Sequence of chain 1.A:
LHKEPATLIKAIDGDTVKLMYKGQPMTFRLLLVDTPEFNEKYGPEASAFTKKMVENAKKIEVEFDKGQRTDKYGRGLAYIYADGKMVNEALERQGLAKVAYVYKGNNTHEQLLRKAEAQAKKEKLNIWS

Binding-site contacts:
Ligand atom O6P contacts residue GLU43 of chain 1.A at 4.1 Å.
Ligand atom O2P contacts residue LYS78 of chain 1.A at 2.6 Å (salt-bridge).
Ligand atom C5M contacts residue LEU36 of chain 1.A at 4.0 Å (hydrophobic).
Ligand atom C2' contacts residue TYR107 of chain 1.A at 3.7 Å (hydrophobic).
Ligand atom O5P contacts residue ARG81 of chain 1.A at 2.8 Å (salt-bridge).
Ligand atom P2 contacts residue ARG81 of chain 1.A at 3.9 Å.
Ligand atom C2 contacts residue ASP77 of chain 1.A at 4.0 Å.
Ligand atom O4 contacts residue TYR109 of chain 1.A at 3.9 Å.
Ligand atom C5' contacts residue TYR107 of chain 1.A at 3.6 Å (hydrophobic).
Ligand atom P2 contacts residue ARG35 of chain 1.A at 3.6 Å.
Ligand atom O4' contacts residue ARG81 of chain 1.A at 3.1 Å (salt-bridge).
Ligand atom P1 contacts residue TYR79 of chain 1.A at 3.6 Å.
Ligand atom C5M contacts residue TYR107 of chain 1.A at 3.8 Å (hydrophobic).
Ligand atom O4P contacts residue ARG35 of chain 1.A at 2.9 Å (salt-bridge).
Ligand atom O4P contacts residue ASP40 of chain 1.A at 3.3 Å (salt-bridge).
Ligand atom O3' contacts residue LYS78 of chain 1.A at 3.5 Å (salt-bridge).
Ligand atom O2 contacts residue TYR109 of chain 1.A at 4.0 Å.
Ligand atom N3 contacts residue LEU83 of chain 1.A at 3.8 Å.
Ligand atom O2P contacts residue TYR79 of chain 1.A at 3.5 Å (h-bond).
Ligand atom O5' contacts residue ARG81 of chain 1.A at 3.0 Å (salt-bridge).
Ligand atom C6 contacts residue ARG81 of chain 1.A at 4.0 Å.
Ligand atom C5 contacts residue LEU83 of chain 1.A at 4.0 Å (hydrophobic).
Ligand atom C5' contacts residue ARG81 of chain 1.A at 4.1 Å.
Ligand atom P1 contacts residue LYS78 of chain 1.A at 3.7 Å.
Ligand atom C5M contacts residue ARG35 of chain 1.A at 3.8 Å.
Ligand atom N3 contacts residue TYR109 of chain 1.A at 3.4 Å.
Ligand atom O2 contacts residue ASP77 of chain 1.A at 3.9 Å.
Ligand atom C2 contacts residue TYR109 of chain 1.A at 3.9 Å (hydrophobic).
Ligand atom C3' contacts residue TYR107 of chain 1.A at 3.8 Å (hydrophobic).
Ligand atom O1P contacts residue TYR79 of chain 1.A at 2.6 Å (h-bond).
Ligand atom O4 contacts residue LEU83 of chain 1.A at 3.7 Å.
Ligand atom C4 contacts residue TYR109 of chain 1.A at 3.7 Å (hydrophobic).
Ligand atom C4 contacts residue LEU83 of chain 1.A at 3.7 Å (hydrophobic).
Ligand atom C5 contacts residue TYR107 of chain 1.A at 4.0 Å (hydrophobic).
Ligand atom C4' contacts residue ARG81 of chain 1.A at 3.9 Å.
Ligand atom O5P contacts residue ARG35 of chain 1.A at 2.9 Å (salt-bridge).
Ligand atom O5' contacts residue ARG35 of chain 1.A at 3.6 Å.
Ligand atom O4P contacts residue CA1 of chain 1.C at 3.1 Å.
Ligand atom O4 contacts residue LEU37 of chain 1.A at 3.8 Å.
Ligand atom C2' contacts residue TYR109 of chain 1.A at 3.5 Å (hydrophobic).

This protein binds this small molecule.
Small molecule (SMILES): Cc1cn([C@H]2C[C@H](OP(=O)(O)O)[C@@H](COP(=O)(O)O)O2)c(=O)[nH]c1=O